Sequence of chain 1.H:
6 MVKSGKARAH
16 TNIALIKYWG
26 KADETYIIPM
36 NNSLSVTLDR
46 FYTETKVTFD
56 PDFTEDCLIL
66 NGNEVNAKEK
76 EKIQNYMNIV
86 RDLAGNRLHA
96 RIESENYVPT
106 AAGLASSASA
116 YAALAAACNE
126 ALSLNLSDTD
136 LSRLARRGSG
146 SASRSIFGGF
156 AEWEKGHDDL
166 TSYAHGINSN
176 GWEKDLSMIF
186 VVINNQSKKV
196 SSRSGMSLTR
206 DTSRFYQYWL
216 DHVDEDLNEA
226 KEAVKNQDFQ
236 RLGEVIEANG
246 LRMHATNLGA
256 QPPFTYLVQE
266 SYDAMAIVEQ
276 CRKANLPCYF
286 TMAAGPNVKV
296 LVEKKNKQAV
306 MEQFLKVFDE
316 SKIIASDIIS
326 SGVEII

Binding-site contacts:
Ligand atom C5' contacts residue ALA106 of chain 1.H at 3.7 Å (hydrophobic).
Ligand atom N6 contacts residue THR48 of chain 1.H at 3.5 Å.
Ligand atom O3G contacts residue DP61 of chain 1.BA at 2.2 Å (h-bond).
Ligand atom O3' contacts residue GLU74 of chain 1.H at 2.7 Å (salt-bridge).
Ligand atom N6 contacts residue ASN101 of chain 1.H at 3.0 Å (h-bond).
Ligand atom O1A contacts residue SER197 of chain 1.H at 3.5 Å (h-bond).
Ligand atom O2G contacts residue SER112 of chain 1.H at 3.4 Å (h-bond).
Ligand atom O1B contacts residue ALA106 of chain 1.H at 3.1 Å.
Ligand atom C6 contacts residue ALA115 of chain 1.H at 3.2 Å (hydrophobic).
Ligand atom O2B contacts residue LEU109 of chain 1.H at 2.9 Å (h-bond).
Ligand atom O3B contacts residue SER112 of chain 1.H at 3.2 Å (h-bond).
Ligand atom S1G contacts residue DP61 of chain 1.BA at 3.5 Å (h-bond).
Ligand atom O3G contacts residue SER112 of chain 1.H at 3.0 Å (h-bond).
Ligand atom C8 contacts residue SER111 of chain 1.H at 3.3 Å.
Ligand atom N6 contacts residue SER99 of chain 1.H at 2.6 Å (h-bond).
Ligand atom O2B contacts residue GLY108 of chain 1.H at 3.0 Å.
Ligand atom PG contacts residue SER112 of chain 1.H at 3.4 Å.
Ligand atom S1G contacts residue LYS193 of chain 1.H at 3.5 Å (salt-bridge).
Ligand atom O2' contacts residue LYS77 of chain 1.H at 3.4 Å (salt-bridge).
Ligand atom O2G contacts residue ALA110 of chain 1.H at 2.5 Å.
Ligand atom C1' contacts residue LYS77 of chain 1.H at 3.6 Å.
Ligand atom N6 contacts residue ALA115 of chain 1.H at 3.4 Å.
Ligand atom O1B contacts residue SER111 of chain 1.H at 2.7 Å (h-bond).
Ligand atom PB contacts residue LYS193 of chain 1.H at 3.3 Å.
Ligand atom O3B contacts residue ALA110 of chain 1.H at 3.4 Å.
Ligand atom O2A contacts residue DP61 of chain 1.BA at 2.8 Å (h-bond).
Ligand atom C3' contacts residue LYS77 of chain 1.H at 3.6 Å.
Ligand atom C5 contacts residue ALA115 of chain 1.H at 3.1 Å (hydrophobic).
Ligand atom O2B contacts residue LYS193 of chain 1.H at 2.9 Å (salt-bridge).
Ligand atom O3A contacts residue LYS193 of chain 1.H at 2.6 Å (salt-bridge).
Ligand atom N7 contacts residue ASN101 of chain 1.H at 3.0 Å (h-bond).
Ligand atom N7 contacts residue ALA115 of chain 1.H at 3.5 Å.
Ligand atom C4' contacts residue LYS77 of chain 1.H at 3.4 Å.
Ligand atom O2G contacts residue SER146 of chain 1.H at 3.5 Å (h-bond).
Ligand atom PG contacts residue ALA110 of chain 1.H at 3.3 Å.
Ligand atom PG contacts residue DP61 of chain 1.BA at 3.7 Å.
Ligand atom O3' contacts residue LYS77 of chain 1.H at 3.1 Å (salt-bridge).
Ligand atom O2B contacts residue ALA110 of chain 1.H at 3.0 Å (h-bond).
Ligand atom O2' contacts residue GLU74 of chain 1.H at 2.4 Å (salt-bridge).
Ligand atom O2A contacts residue SER197 of chain 1.H at 3.4 Å.

This small molecule binds to this protein.
Small molecule (SMILES): Nc1ncnc2c1ncn2[C@@H]1O[C@H](COP(=O)(O)OP(=O)(O)OP(O)(O)=S)[C@@H](O)[C@H]1O